Sequence of chain 1.A:
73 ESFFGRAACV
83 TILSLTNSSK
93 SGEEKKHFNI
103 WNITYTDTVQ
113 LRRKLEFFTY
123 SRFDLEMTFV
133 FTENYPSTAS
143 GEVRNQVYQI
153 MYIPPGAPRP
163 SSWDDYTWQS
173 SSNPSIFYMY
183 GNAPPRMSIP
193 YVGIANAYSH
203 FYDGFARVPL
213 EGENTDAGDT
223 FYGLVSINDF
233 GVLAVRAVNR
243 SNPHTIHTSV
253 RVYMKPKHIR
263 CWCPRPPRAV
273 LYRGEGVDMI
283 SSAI

Binding-site contacts:
Ligand atom N contacts residue SER86 of chain 1.A at 4.0 Å.
Ligand atom NH2 contacts residue PHE100 of chain 1.A at 2.8 Å (h-bond).
Ligand atom C contacts residue LYS98 of chain 1.A at 3.7 Å.
Ligand atom NH2 contacts residue LYS97 of chain 1.A at 3.6 Å (salt-bridge).
Ligand atom CD contacts residue ASN101 of chain 1.A at 3.2 Å.
Ligand atom NH2 contacts residue LYS98 of chain 1.A at 2.7 Å (salt-bridge).
Ligand atom C contacts residue LYS234 of chain 5.C at 3.0 Å.
Ligand atom NH2 contacts residue LEU87 of chain 1.A at 3.9 Å.
Ligand atom NH2 contacts residue SER86 of chain 1.A at 3.5 Å (h-bond).
Ligand atom CA contacts residue SER86 of chain 1.A at 4.0 Å.
Ligand atom CZ contacts residue LYS98 of chain 1.A at 3.7 Å.
Ligand atom CA contacts residue LYS234 of chain 5.C at 2.5 Å.
Ligand atom CD2 contacts residue ILE84 of chain 1.A at 3.9 Å (hydrophobic).
Ligand atom N contacts residue LYS234 of chain 5.C at 3.6 Å.
Ligand atom CG contacts residue SER86 of chain 1.A at 4.2 Å.
Ligand atom NH1 contacts residue THR88 of chain 1.A at 3.8 Å.
Ligand atom NH2 contacts residue ASN101 of chain 1.A at 3.7 Å.
Ligand atom CD1 contacts residue ILE84 of chain 1.A at 4.0 Å (hydrophobic).
Ligand atom CZ contacts residue SER86 of chain 1.A at 3.2 Å.
Ligand atom NE contacts residue SER86 of chain 1.A at 3.6 Å.
Ligand atom N contacts residue SER233 of chain 5.C at 3.0 Å (h-bond).
Ligand atom O contacts residue SER86 of chain 1.A at 2.8 Å (h-bond).
Ligand atom N contacts residue LYS234 of chain 5.C at 1.5 Å.
Ligand atom CB contacts residue LYS234 of chain 5.C at 3.9 Å.
Ligand atom NH1 contacts residue LEU87 of chain 1.A at 3.9 Å.
Ligand atom NE contacts residue ASN101 of chain 1.A at 3.0 Å (h-bond).
Ligand atom CZ contacts residue PHE100 of chain 1.A at 4.1 Å (hydrophobic).
Ligand atom CB contacts residue SER233 of chain 5.C at 4.1 Å.
Ligand atom CA contacts residue SER233 of chain 5.C at 3.6 Å.
Ligand atom C contacts residue THR88 of chain 1.A at 4.2 Å.
Ligand atom O contacts residue LYS234 of chain 5.C at 3.4 Å.
Ligand atom NH1 contacts residue LYS98 of chain 1.A at 3.7 Å.
Ligand atom CZ contacts residue LEU87 of chain 1.A at 4.2 Å (hydrophobic).
Ligand atom C contacts residue SER86 of chain 1.A at 3.6 Å.
Ligand atom CD contacts residue SER86 of chain 1.A at 3.5 Å.
Ligand atom O contacts residue THR88 of chain 1.A at 3.7 Å.
Ligand atom NH1 contacts residue SER86 of chain 1.A at 3.4 Å (h-bond).
Ligand atom CB contacts residue SER86 of chain 1.A at 3.9 Å.
Ligand atom CZ contacts residue ASN101 of chain 1.A at 3.7 Å.
Ligand atom O contacts residue LYS98 of chain 1.A at 3.8 Å.

A protein and the small-molecule ligand that binds it are described below.
Small molecule (SMILES): CC[C@H](C)[C@H](NC(=O)[C@@H](N)CC(C)C)C(=O)NCC(=O)N[C@@H](CCCN=C(N)N)C(=O)N[C@H](C=O)[C@@H](C)O

Sequence of chain 5.C:
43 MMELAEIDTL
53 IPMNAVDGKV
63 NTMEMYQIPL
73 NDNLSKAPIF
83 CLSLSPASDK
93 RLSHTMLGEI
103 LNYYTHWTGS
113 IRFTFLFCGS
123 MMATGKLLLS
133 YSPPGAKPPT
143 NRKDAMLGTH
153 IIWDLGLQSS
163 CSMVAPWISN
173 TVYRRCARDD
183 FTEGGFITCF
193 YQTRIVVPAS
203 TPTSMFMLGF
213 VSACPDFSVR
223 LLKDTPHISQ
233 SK